Binding-site contacts:
Ligand atom C8 contacts residue PHE338 of chain 1.B at 3.6 Å (hydrophobic).
Ligand atom N2 contacts residue ASN343 of chain 1.B at 2.3 Å (h-bond).
Ligand atom C7 contacts residue GLY339 of chain 1.B at 4.3 Å.
Ligand atom C4 contacts residue ASN343 of chain 1.B at 4.2 Å.
Ligand atom O5 contacts residue ASN343 of chain 1.B at 2.3 Å (h-bond).
Ligand atom C7 contacts residue ASN343 of chain 1.B at 2.9 Å.
Ligand atom C8 contacts residue ASN343 of chain 1.B at 3.3 Å.
Ligand atom C1 contacts residue ASN343 of chain 1.B at 1.4 Å.
Ligand atom C2 contacts residue ASN343 of chain 1.B at 2.5 Å.
Ligand atom C8 contacts residue LEU368 of chain 1.B at 4.0 Å (hydrophobic).
Ligand atom C3 contacts residue ASN343 of chain 1.B at 3.9 Å.
Ligand atom O3 contacts residue VAL367 of chain 1.B at 3.8 Å.
Ligand atom O7 contacts residue GLY339 of chain 1.B at 4.3 Å.
Ligand atom O7 contacts residue ASN343 of chain 1.B at 3.6 Å.
Ligand atom C8 contacts residue PHE342 of chain 1.B at 3.9 Å (hydrophobic).
Ligand atom C8 contacts residue GLY339 of chain 1.B at 4.4 Å.
Ligand atom O7 contacts residue VAL367 of chain 1.B at 4.3 Å.
Ligand atom C5 contacts residue ASN343 of chain 1.B at 3.6 Å.

The small molecule below binds the protein below.
Small molecule (SMILES): CC(=O)N[C@@H]1[C@@H](O)[C@H](O)[C@@H](CO)O[C@H]1O

Sequence of chain 1.B:
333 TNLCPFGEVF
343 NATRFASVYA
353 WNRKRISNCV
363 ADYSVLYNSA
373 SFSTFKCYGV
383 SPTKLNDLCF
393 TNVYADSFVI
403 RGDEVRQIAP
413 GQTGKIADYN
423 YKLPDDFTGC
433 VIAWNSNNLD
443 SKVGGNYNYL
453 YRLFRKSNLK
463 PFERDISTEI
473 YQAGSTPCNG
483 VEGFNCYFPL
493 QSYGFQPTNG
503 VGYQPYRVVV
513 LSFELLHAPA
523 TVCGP